Sequence of chain 1.A:
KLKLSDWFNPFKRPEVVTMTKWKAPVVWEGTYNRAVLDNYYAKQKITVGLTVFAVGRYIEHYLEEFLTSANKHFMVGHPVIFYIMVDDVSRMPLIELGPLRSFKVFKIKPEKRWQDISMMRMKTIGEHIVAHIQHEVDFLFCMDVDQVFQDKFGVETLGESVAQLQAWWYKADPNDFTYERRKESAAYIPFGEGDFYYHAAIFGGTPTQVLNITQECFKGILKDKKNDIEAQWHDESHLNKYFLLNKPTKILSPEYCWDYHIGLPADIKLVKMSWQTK

Binding-site contacts:
Ligand atom O4 contacts residue GLN171 of chain 1.A at 3.1 Å (h-bond).
Ligand atom C5 contacts residue GLU241 of chain 1.A at 3.9 Å.
Ligand atom O3 contacts residue GDU1 of chain 1.E at 2.7 Å (h-bond).
Ligand atom C3 contacts residue TRP173 of chain 1.A at 4.0 Å (hydrophobic).
Ligand atom C4 contacts residue GLU241 of chain 1.A at 3.3 Å.
Ligand atom C4 contacts residue GLN171 of chain 1.A at 4.0 Å.
Ligand atom C2 contacts residue GLN171 of chain 1.A at 3.7 Å.
Ligand atom C6 contacts residue TRP173 of chain 1.A at 4.2 Å (hydrophobic).
Ligand atom C4 contacts residue TRP173 of chain 1.A at 4.3 Å (hydrophobic).
Ligand atom O4 contacts residue GLN171 of chain 1.A at 3.6 Å.
Ligand atom C2 contacts residue TRP280 of chain 1.A at 3.9 Å (hydrophobic).
Ligand atom O5 contacts residue TRP173 of chain 1.A at 4.2 Å.
Ligand atom C6 contacts residue TRP174 of chain 1.A at 4.3 Å (hydrophobic).
Ligand atom O2 contacts residue GDU1 of chain 1.E at 4.3 Å.
Ligand atom O4 contacts residue GLU241 of chain 1.A at 2.8 Å (salt-bridge).
Ligand atom C5 contacts residue GLN171 of chain 1.A at 4.0 Å.
Ligand atom O6 contacts residue TRP174 of chain 1.A at 3.4 Å (h-bond).
Ligand atom O5 contacts residue GLN171 of chain 1.A at 3.1 Å (h-bond).
Ligand atom C1 contacts residue TRP173 of chain 1.A at 4.0 Å (hydrophobic).
Ligand atom C3 contacts residue TRP174 of chain 1.A at 4.2 Å (hydrophobic).
Ligand atom C1 contacts residue GLN171 of chain 1.A at 3.7 Å.
Ligand atom O4 contacts residue TRP280 of chain 1.A at 4.0 Å.
Ligand atom O6 contacts residue TYR202 of chain 1.A at 4.0 Å.
Ligand atom O4 contacts residue TRP173 of chain 1.A at 3.9 Å.
Ligand atom C6 contacts residue TRP238 of chain 1.A at 3.8 Å (hydrophobic).
Ligand atom C3 contacts residue GDU1 of chain 1.E at 3.7 Å.
Ligand atom O6 contacts residue TRP238 of chain 1.A at 3.8 Å.
Ligand atom C6 contacts residue GLU241 of chain 1.A at 3.3 Å.
Ligand atom C3 contacts residue TRP238 of chain 1.A at 3.9 Å (hydrophobic).
Ligand atom C6 contacts residue THR183 of chain 1.A at 3.4 Å.
Ligand atom O2 contacts residue TRP174 of chain 1.A at 3.9 Å.
Ligand atom O3 contacts residue TRP174 of chain 1.A at 3.4 Å (h-bond).
Ligand atom C5 contacts residue TRP173 of chain 1.A at 3.7 Å (hydrophobic).
Ligand atom O2 contacts residue TRP280 of chain 1.A at 3.6 Å.
Ligand atom O4 contacts residue HIS204 of chain 1.A at 4.2 Å.
Ligand atom C6 contacts residue GLN171 of chain 1.A at 4.2 Å.
Ligand atom O6 contacts residue THR183 of chain 1.A at 2.7 Å (h-bond).
Ligand atom C4 contacts residue TRP238 of chain 1.A at 3.9 Å (hydrophobic).
Ligand atom C6 contacts residue TYR202 of chain 1.A at 3.4 Å (hydrophobic).
Ligand atom C5 contacts residue TRP238 of chain 1.A at 3.8 Å (hydrophobic).

A protein and the small-molecule ligand that binds it are described below.
Small molecule (SMILES): OC[C@H]1O[C@@H](O[C@H]2[C@H](O)[C@@H](O)[C@H](O)O[C@@H]2CO)[C@H](O)[C@@H](O)[C@H]1O